Sequence of chain 1.J:
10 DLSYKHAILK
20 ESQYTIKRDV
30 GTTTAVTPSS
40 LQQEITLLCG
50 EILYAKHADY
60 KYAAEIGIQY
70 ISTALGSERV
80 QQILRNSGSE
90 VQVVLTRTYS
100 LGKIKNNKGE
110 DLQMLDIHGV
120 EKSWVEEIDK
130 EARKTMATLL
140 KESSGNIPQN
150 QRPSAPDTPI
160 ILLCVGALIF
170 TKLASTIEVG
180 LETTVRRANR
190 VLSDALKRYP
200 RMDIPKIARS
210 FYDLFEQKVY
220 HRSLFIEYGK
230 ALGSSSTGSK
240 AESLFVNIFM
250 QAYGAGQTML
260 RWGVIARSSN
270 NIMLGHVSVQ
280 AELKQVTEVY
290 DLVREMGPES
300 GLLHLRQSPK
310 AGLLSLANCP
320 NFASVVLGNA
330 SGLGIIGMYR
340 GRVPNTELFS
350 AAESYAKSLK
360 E

Binding-site contacts:
Ligand atom O contacts residue LYS104 of chain 1.J at 4.1 Å.
Ligand atom C contacts residue ARG132 of chain 1.J at 4.1 Å.
Ligand atom CE contacts residue ARG132 of chain 1.J at 3.4 Å.
Ligand atom CD1 contacts residue LYS129 of chain 1.J at 4.1 Å.
Ligand atom CB contacts residue LEU46 of chain 1.J at 3.7 Å (hydrophobic).
Ligand atom CD1 contacts residue ILE103 of chain 1.J at 3.9 Å (hydrophobic).
Ligand atom CD1 contacts residue ARG132 of chain 1.J at 4.0 Å.
Ligand atom C contacts residue ARG151 of chain 1.J at 3.7 Å.
Ligand atom CD1 contacts residue LYS133 of chain 1.J at 3.6 Å.
Ligand atom CE2 contacts residue ILE103 of chain 1.J at 4.2 Å (hydrophobic).
Ligand atom C contacts residue SER153 of chain 1.J at 3.1 Å.
Ligand atom O contacts residue SER153 of chain 1.J at 3.2 Å (h-bond).
Ligand atom O contacts residue ARG132 of chain 1.J at 3.8 Å.
Ligand atom CB contacts residue PRO152 of chain 1.J at 4.0 Å (hydrophobic).
Ligand atom CG1 contacts residue ARG132 of chain 1.J at 3.5 Å.
Ligand atom CG contacts residue ILE103 of chain 1.J at 3.4 Å (hydrophobic).
Ligand atom CE contacts residue TYR53 of chain 1.J at 3.1 Å (hydrophobic).
Ligand atom N contacts residue ARG132 of chain 1.J at 3.9 Å.
Ligand atom SD contacts residue MET135 of chain 1.J at 3.5 Å.
Ligand atom CE1 contacts residue ARG132 of chain 1.J at 4.2 Å.
Ligand atom O contacts residue ASN105 of chain 1.J at 4.0 Å.
Ligand atom O contacts residue ASN106 of chain 1.J at 4.0 Å.
Ligand atom CD1 contacts residue MET135 of chain 1.J at 4.1 Å (hydrophobic).
Ligand atom CB contacts residue ASN106 of chain 1.J at 4.1 Å.
Ligand atom O contacts residue ARG132 of chain 1.J at 3.2 Å.
Ligand atom CA contacts residue ARG132 of chain 1.J at 3.9 Å.
Ligand atom SD contacts residue PRO152 of chain 1.J at 3.7 Å.
Ligand atom CG1 contacts residue LYS133 of chain 1.J at 4.0 Å.
Ligand atom CD1 contacts residue ALA136 of chain 1.J at 3.7 Å (hydrophobic).
Ligand atom C contacts residue ARG132 of chain 1.J at 3.9 Å.
Ligand atom CB contacts residue ARG132 of chain 1.J at 4.1 Å.
Ligand atom CB contacts residue ILE103 of chain 1.J at 3.6 Å (hydrophobic).
Ligand atom CD1 contacts residue ARG132 of chain 1.J at 3.2 Å.
Ligand atom CD2 contacts residue ILE103 of chain 1.J at 3.6 Å (hydrophobic).
Ligand atom O contacts residue ARG132 of chain 1.J at 3.7 Å.
Ligand atom CD1 contacts residue ARG132 of chain 1.J at 3.7 Å.
Ligand atom CD1 contacts residue LEU111 of chain 1.J at 3.8 Å (hydrophobic).
Ligand atom O contacts residue ARG151 of chain 1.J at 3.0 Å (salt-bridge).
Ligand atom SD contacts residue TYR53 of chain 1.J at 3.3 Å (h-bond).
Ligand atom CG contacts residue ARG132 of chain 1.J at 4.1 Å.

This small molecule binds to this protein.
Small molecule (SMILES): CC[C@H](C)[C@H](NC(=O)[C@H](CC(C)C)NC(=O)[C@H](CCC(N)=O)NC(=O)[C@H](Cc1ccc(O)cc1)NC(=O)[C@@H](NC(=O)[C@@H](N)CC(=O)O)[C@@H](C)CC)C(=O)N[C@H](C=O)CCSC